Binding-site contacts:
Ligand atom N2 contacts residue ASN132 of chain 1.B at 3.0 Å (h-bond).
Ligand atom C7 contacts residue ASN132 of chain 1.B at 3.4 Å.
Ligand atom C1 contacts residue TYR154 of chain 1.B at 4.2 Å (hydrophobic).
Ligand atom O7 contacts residue ASN132 of chain 1.B at 3.3 Å (h-bond).
Ligand atom C1 contacts residue ASN132 of chain 1.B at 1.5 Å.
Ligand atom C5 contacts residue ASN132 of chain 1.B at 3.7 Å.
Ligand atom O5 contacts residue TYR154 of chain 1.B at 3.9 Å.
Ligand atom C4 contacts residue TYR154 of chain 1.B at 4.4 Å (hydrophobic).
Ligand atom C3 contacts residue ASN132 of chain 1.B at 3.8 Å.
Ligand atom O5 contacts residue ASN132 of chain 1.B at 2.4 Å (h-bond).
Ligand atom C5 contacts residue TYR154 of chain 1.B at 4.3 Å (hydrophobic).
Ligand atom C6 contacts residue TYR154 of chain 1.B at 4.0 Å (hydrophobic).
Ligand atom C4 contacts residue ASN132 of chain 1.B at 4.3 Å.
Ligand atom O6 contacts residue TYR154 of chain 1.B at 4.5 Å.
Ligand atom C2 contacts residue ASN132 of chain 1.B at 2.5 Å.

Sequence of chain 1.B:
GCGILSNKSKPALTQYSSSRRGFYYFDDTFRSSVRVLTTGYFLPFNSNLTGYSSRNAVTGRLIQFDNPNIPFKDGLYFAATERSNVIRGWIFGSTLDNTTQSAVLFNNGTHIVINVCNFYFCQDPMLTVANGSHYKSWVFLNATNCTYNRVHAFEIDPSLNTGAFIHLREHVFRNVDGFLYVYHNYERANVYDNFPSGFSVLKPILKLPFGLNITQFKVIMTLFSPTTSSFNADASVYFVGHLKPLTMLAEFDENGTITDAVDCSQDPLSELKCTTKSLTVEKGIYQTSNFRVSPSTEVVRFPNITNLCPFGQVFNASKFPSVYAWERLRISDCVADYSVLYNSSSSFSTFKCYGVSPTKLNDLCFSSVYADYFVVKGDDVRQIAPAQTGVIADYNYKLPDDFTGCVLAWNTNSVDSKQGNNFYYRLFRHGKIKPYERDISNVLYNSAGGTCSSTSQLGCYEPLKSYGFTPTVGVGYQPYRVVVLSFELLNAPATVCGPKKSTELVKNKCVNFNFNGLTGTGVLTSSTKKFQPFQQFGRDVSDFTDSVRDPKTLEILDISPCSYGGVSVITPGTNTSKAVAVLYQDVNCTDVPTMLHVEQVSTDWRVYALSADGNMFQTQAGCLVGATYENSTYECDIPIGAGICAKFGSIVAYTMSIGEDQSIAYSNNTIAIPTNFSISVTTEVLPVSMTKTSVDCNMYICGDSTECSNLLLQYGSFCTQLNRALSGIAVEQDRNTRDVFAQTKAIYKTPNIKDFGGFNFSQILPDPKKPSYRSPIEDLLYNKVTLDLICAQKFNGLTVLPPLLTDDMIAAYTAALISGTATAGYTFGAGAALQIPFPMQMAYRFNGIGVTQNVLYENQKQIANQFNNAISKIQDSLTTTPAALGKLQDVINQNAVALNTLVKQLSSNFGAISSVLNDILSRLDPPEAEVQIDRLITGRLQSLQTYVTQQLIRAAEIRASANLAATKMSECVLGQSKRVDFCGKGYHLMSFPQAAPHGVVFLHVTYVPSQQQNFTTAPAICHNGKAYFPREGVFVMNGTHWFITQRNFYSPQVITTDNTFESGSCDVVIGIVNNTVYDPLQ

The protein below binds the small molecule below.
Small molecule (SMILES): CC(=O)N[C@H]1[C@H](O[C@H]2[C@H](O)[C@@H](NC(C)=O)CO[C@@H]2CO)O[C@H](CO)[C@@H](O)[C@@H]1O